This small molecule binds to this protein.
Small molecule (SMILES): O=C(O)c1cnccn1

Binding-site contacts:
Ligand atom N2 contacts residue PHE30 of chain 1.B at 3.8 Å.
Ligand atom C2 contacts residue PHE30 of chain 1.B at 3.5 Å (hydrophobic).
Ligand atom O1 contacts residue PHE30 of chain 1.B at 3.8 Å.
Ligand atom C1 contacts residue PHE30 of chain 1.B at 3.4 Å (hydrophobic).
Ligand atom C6 contacts residue PHE30 of chain 1.B at 3.6 Å (hydrophobic).
Ligand atom C1 contacts residue ARG80 of chain 1.B at 4.2 Å.
Ligand atom C4 contacts residue PHE30 of chain 1.B at 3.8 Å (hydrophobic).
Ligand atom C3 contacts residue PHE30 of chain 1.B at 4.0 Å (hydrophobic).
Ligand atom C2 contacts residue ARG80 of chain 1.B at 3.8 Å.
Ligand atom O2 contacts residue PHE30 of chain 1.B at 3.7 Å.
Ligand atom O1 contacts residue ARG80 of chain 1.B at 2.6 Å (salt-bridge).
Ligand atom N5 contacts residue PHE30 of chain 1.B at 3.5 Å.
Ligand atom N2 contacts residue ARG80 of chain 1.B at 3.7 Å.

Sequence of chain 1.B:
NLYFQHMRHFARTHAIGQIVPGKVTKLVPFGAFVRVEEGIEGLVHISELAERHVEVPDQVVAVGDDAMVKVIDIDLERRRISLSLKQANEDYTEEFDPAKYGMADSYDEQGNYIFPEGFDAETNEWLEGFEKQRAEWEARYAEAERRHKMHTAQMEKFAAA